Sequence of chain 2.A:
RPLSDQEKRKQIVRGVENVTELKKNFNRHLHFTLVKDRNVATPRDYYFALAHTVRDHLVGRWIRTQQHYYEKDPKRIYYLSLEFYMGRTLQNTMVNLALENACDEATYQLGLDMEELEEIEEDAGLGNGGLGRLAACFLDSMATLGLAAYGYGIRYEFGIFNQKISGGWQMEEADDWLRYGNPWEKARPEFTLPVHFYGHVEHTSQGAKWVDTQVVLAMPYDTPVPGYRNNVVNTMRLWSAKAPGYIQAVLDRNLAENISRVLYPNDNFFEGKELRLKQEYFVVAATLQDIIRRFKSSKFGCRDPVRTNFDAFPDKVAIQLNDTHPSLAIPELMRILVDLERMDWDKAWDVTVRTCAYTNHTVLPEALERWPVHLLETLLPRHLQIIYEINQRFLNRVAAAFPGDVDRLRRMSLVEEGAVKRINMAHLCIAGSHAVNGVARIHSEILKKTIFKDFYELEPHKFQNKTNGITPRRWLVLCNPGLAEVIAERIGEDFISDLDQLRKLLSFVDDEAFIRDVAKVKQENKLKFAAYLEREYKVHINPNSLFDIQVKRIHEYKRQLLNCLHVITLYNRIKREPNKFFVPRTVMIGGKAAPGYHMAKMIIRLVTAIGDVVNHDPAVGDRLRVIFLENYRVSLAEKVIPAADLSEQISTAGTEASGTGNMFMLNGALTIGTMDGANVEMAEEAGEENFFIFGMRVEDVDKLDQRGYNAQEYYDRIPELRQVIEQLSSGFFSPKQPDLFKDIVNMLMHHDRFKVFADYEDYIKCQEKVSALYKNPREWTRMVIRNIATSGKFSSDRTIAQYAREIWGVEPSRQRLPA

The small molecule below binds the protein below.
Small molecule (SMILES): Nc1ncnc2[nH]cnc12

Binding-site contacts:
Ligand atom N9 contacts residue GLY613 of chain 2.A at 3.6 Å.
Ligand atom N6 contacts residue ALA611 of chain 2.A at 3.4 Å.
Ligand atom C8 contacts residue TYR614 of chain 2.A at 4.1 Å (hydrophobic).
Ligand atom C8 contacts residue PHE286 of chain 2.A at 3.8 Å (hydrophobic).
Ligand atom C4 contacts residue TYR614 of chain 2.A at 4.1 Å (hydrophobic).
Ligand atom N6 contacts residue TYR614 of chain 2.A at 3.9 Å.
Ligand atom N7 contacts residue GLY613 of chain 2.A at 3.6 Å.
Ligand atom N9 contacts residue PHE286 of chain 2.A at 3.8 Å.
Ligand atom C6 contacts residue PHE286 of chain 2.A at 3.4 Å (hydrophobic).
Ligand atom N9 contacts residue TYR614 of chain 2.A at 4.4 Å.
Ligand atom N7 contacts residue TYR614 of chain 2.A at 3.8 Å.
Ligand atom N3 contacts residue TYR614 of chain 2.A at 3.8 Å.
Ligand atom N1 contacts residue TYR614 of chain 2.A at 3.3 Å.
Ligand atom N6 contacts residue ASN283 of chain 2.A at 3.8 Å.
Ligand atom C2 contacts residue PHE286 of chain 2.A at 3.8 Å (hydrophobic).
Ligand atom C2 contacts residue TYR614 of chain 2.A at 3.4 Å (hydrophobic).
Ligand atom C8 contacts residue GLY613 of chain 2.A at 3.3 Å.
Ligand atom C4 contacts residue PHE286 of chain 2.A at 3.6 Å (hydrophobic).
Ligand atom C4 contacts residue GLY613 of chain 2.A at 4.2 Å.
Ligand atom C6 contacts residue ALA611 of chain 2.A at 4.5 Å (hydrophobic).
Ligand atom N1 contacts residue PHE286 of chain 2.A at 3.6 Å.
Ligand atom N3 contacts residue PHE286 of chain 2.A at 3.8 Å.
Ligand atom N7 contacts residue PHE286 of chain 2.A at 3.5 Å.
Ligand atom C6 contacts residue TYR614 of chain 2.A at 3.6 Å (hydrophobic).
Ligand atom C5 contacts residue GLY613 of chain 2.A at 4.2 Å.
Ligand atom C5 contacts residue PHE286 of chain 2.A at 3.5 Å (hydrophobic).
Ligand atom C5 contacts residue TYR614 of chain 2.A at 3.9 Å (hydrophobic).
Ligand atom N6 contacts residue PHE286 of chain 2.A at 3.5 Å.